Sequence of chain 1.C:
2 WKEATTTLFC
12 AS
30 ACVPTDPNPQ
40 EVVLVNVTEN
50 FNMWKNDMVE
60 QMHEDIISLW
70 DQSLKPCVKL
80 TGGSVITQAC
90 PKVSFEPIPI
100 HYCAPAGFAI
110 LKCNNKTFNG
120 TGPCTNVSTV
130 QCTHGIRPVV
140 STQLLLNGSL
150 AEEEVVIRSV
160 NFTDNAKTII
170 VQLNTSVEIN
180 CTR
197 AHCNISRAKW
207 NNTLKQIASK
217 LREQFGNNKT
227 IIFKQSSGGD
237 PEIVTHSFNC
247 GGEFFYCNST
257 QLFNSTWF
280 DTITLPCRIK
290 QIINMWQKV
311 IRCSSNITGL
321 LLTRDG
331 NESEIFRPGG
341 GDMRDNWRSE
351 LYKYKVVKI

Binding-site contacts:
Ligand atom C7 contacts residue ASN254 of chain 1.C at 3.0 Å.
Ligand atom O5 contacts residue ASN254 of chain 1.C at 2.4 Å (h-bond).
Ligand atom C5 contacts residue THR256 of chain 1.C at 4.0 Å.
Ligand atom O7 contacts residue PRO285 of chain 1.C at 4.3 Å.
Ligand atom C2 contacts residue ASN254 of chain 1.C at 2.5 Å.
Ligand atom C1 contacts residue ASN254 of chain 1.C at 1.4 Å.
Ligand atom C3 contacts residue ASN254 of chain 1.C at 3.8 Å.
Ligand atom C6 contacts residue THR256 of chain 1.C at 4.0 Å.
Ligand atom C4 contacts residue ASN254 of chain 1.C at 4.2 Å.
Ligand atom C5 contacts residue ASN254 of chain 1.C at 3.7 Å.
Ligand atom O7 contacts residue ASN254 of chain 1.C at 2.7 Å (h-bond).
Ligand atom C1 contacts residue THR256 of chain 1.C at 4.3 Å.
Ligand atom C8 contacts residue ASN254 of chain 1.C at 4.2 Å.
Ligand atom O5 contacts residue THR256 of chain 1.C at 3.7 Å.
Ligand atom N2 contacts residue ASN254 of chain 1.C at 2.9 Å (h-bond).

The protein below binds the small molecule below.
Small molecule (SMILES): CC(=O)N[C@@H]1[C@@H](O)[C@H](O)[C@@H](CO)O[C@H]1O